A small-molecule ligand and the protein it binds are described below.
Small molecule (SMILES): NC(N)=NCCC[C@H](NC(=O)[C@@H]1CCCN1)C(=O)N[C@H](C=O)CC1=NC=NC1

Sequence of chain 56.Q:
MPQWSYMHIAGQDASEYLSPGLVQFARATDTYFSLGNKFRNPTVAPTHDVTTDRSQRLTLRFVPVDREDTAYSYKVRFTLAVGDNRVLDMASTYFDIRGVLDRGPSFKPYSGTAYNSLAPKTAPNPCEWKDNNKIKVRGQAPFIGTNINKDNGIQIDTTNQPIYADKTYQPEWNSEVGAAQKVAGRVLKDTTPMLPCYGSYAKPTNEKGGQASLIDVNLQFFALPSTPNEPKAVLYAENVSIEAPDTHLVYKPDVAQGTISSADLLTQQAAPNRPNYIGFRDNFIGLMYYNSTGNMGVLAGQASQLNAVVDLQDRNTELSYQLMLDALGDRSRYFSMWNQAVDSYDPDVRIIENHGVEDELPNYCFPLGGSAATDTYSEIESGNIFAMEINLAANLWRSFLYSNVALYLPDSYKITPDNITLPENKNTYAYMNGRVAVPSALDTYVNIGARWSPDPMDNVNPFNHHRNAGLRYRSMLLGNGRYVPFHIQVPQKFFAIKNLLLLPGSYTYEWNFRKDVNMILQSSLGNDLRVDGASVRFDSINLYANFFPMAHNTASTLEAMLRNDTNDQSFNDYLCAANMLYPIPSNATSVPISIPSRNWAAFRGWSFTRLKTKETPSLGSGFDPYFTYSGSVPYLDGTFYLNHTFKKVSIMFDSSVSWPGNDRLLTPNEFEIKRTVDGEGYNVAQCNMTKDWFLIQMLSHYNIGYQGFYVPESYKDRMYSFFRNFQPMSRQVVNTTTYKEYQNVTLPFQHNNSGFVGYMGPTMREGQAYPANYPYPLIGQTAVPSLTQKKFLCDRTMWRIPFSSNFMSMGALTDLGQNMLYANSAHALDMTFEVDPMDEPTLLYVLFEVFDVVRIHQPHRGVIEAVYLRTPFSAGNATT

Sequence of chain 56.R:
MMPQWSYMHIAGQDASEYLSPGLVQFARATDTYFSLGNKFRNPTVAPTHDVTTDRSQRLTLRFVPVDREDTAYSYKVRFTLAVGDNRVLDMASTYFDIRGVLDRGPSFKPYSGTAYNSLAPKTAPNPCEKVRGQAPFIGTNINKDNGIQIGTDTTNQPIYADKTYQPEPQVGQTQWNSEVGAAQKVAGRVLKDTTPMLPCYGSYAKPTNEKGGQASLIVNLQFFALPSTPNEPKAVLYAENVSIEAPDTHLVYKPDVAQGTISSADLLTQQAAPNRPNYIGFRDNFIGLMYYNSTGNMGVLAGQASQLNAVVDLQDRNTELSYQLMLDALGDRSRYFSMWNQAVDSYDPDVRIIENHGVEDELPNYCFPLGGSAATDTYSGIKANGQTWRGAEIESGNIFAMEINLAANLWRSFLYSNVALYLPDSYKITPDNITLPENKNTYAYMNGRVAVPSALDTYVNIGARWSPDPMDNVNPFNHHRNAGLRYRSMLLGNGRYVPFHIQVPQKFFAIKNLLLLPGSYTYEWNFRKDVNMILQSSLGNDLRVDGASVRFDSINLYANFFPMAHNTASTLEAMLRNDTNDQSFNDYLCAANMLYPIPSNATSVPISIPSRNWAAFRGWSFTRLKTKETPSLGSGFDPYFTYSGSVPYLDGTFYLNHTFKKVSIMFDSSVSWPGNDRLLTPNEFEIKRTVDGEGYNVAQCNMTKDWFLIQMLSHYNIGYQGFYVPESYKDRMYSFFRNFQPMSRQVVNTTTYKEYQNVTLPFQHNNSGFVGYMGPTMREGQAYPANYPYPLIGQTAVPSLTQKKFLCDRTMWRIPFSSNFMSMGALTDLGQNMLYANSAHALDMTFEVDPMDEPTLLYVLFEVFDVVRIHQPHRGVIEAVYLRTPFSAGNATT

Binding-site contacts:
Ligand atom CB contacts residue TYR619 of chain 56.R at 4.0 Å (hydrophobic).
Ligand atom CB contacts residue ARG649 of chain 56.R at 4.1 Å.
Ligand atom N contacts residue ARG649 of chain 56.R at 4.2 Å.
Ligand atom CG contacts residue GLU894 of chain 56.R at 3.2 Å.
Ligand atom CB contacts residue PHE896 of chain 56.R at 4.0 Å (hydrophobic).
Ligand atom CB contacts residue GLU894 of chain 56.R at 3.4 Å.
Ligand atom N contacts residue ASN617 of chain 56.R at 2.9 Å (h-bond).
Ligand atom CG contacts residue CYS621 of chain 56.R at 3.9 Å (hydrophobic).
Ligand atom N contacts residue CYS621 of chain 56.R at 3.0 Å (h-bond).
Ligand atom CB contacts residue CYS621 of chain 56.R at 3.5 Å (hydrophobic).
Ligand atom NE2 contacts residue GLU894 of chain 56.R at 4.2 Å.
Ligand atom O contacts residue ALA857 of chain 56.R at 3.7 Å.
Ligand atom N contacts residue TYR619 of chain 56.R at 3.5 Å (h-bond).
Ligand atom CA contacts residue TYR619 of chain 56.R at 4.1 Å (hydrophobic).
Ligand atom C contacts residue TYR619 of chain 56.R at 3.2 Å (hydrophobic).
Ligand atom N contacts residue ASP618 of chain 56.R at 3.4 Å (salt-bridge).
Ligand atom CD contacts residue CYS621 of chain 56.R at 3.5 Å (hydrophobic).
Ligand atom CA contacts residue CYS621 of chain 56.R at 3.2 Å (hydrophobic).
Ligand atom CD2 contacts residue GLU894 of chain 56.R at 3.7 Å.
Ligand atom ND1 contacts residue LEU348 of chain 56.R at 3.6 Å.
Ligand atom NE2 contacts residue ARG845 of chain 56.R at 4.0 Å.
Ligand atom CA contacts residue ASN617 of chain 56.R at 4.1 Å.
Ligand atom CE1 contacts residue GLU894 of chain 56.R at 4.1 Å.
Ligand atom C contacts residue ARG845 of chain 56.R at 4.1 Å.
Ligand atom CD contacts residue ARG46 of chain 56.Q at 3.3 Å.
Ligand atom CD contacts residue ASN617 of chain 56.R at 3.1 Å.
Ligand atom CG contacts residue ARG46 of chain 56.Q at 3.1 Å.
Ligand atom CB contacts residue ALA857 of chain 56.R at 4.2 Å (hydrophobic).
Ligand atom C contacts residue ARG649 of chain 56.R at 3.9 Å.
Ligand atom CD2 contacts residue ARG845 of chain 56.R at 4.0 Å.
Ligand atom CE1 contacts residue LEU348 of chain 56.R at 3.5 Å (hydrophobic).
Ligand atom N contacts residue TYR619 of chain 56.R at 3.6 Å.
Ligand atom CG contacts residue ASN617 of chain 56.R at 3.7 Å.
Ligand atom CA contacts residue TYR619 of chain 56.R at 4.2 Å (hydrophobic).
Ligand atom CB contacts residue ARG649 of chain 56.R at 4.2 Å.
Ligand atom CB contacts residue LEU620 of chain 56.R at 3.8 Å (hydrophobic).
Ligand atom ND1 contacts residue GLU894 of chain 56.R at 3.5 Å (salt-bridge).
Ligand atom CB contacts residue TYR619 of chain 56.R at 3.7 Å (hydrophobic).
Ligand atom O contacts residue ARG649 of chain 56.R at 3.3 Å (salt-bridge).
Ligand atom O contacts residue TYR619 of chain 56.R at 2.7 Å.